The small molecule below binds the protein below.
Small molecule (SMILES): CC(=O)N[C@H]1[C@H](O[C@H]2[C@H](O)[C@@H](NC(C)=O)CO[C@@H]2CO[C@@H]2O[C@@H](C)[C@@H](O)[C@@H](O)[C@@H]2O)O[C@H](CO)[C@@H](O[C@@H]2O[C@H](CO)[C@@H](O)[C@H](O)[C@@H]2O)[C@@H]1O

Sequence of chain 47.G:
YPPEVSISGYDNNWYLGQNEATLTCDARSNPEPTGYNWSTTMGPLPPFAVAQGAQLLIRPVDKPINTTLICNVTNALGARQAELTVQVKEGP

Binding-site contacts:
Ligand atom C8 contacts residue PRO64 of chain 47.G at 3.4 Å (hydrophobic).
Ligand atom C7 contacts residue ASN66 of chain 47.G at 4.0 Å.
Ligand atom C8 contacts residue GLN87 of chain 47.G at 4.5 Å.
Ligand atom O5 contacts residue ASN66 of chain 47.G at 2.2 Å (h-bond).
Ligand atom C1 contacts residue ASN66 of chain 47.G at 1.4 Å.
Ligand atom O7 contacts residue ASN66 of chain 47.G at 4.3 Å.
Ligand atom C3 contacts residue ASN66 of chain 47.G at 3.6 Å.
Ligand atom O7 contacts residue PRO64 of chain 47.G at 3.9 Å.
Ligand atom C7 contacts residue PRO64 of chain 47.G at 3.8 Å (hydrophobic).
Ligand atom N2 contacts residue ASN66 of chain 47.G at 2.8 Å (h-bond).
Ligand atom N2 contacts residue ILE65 of chain 47.G at 4.4 Å.
Ligand atom C4 contacts residue ASN66 of chain 47.G at 4.0 Å.
Ligand atom C2 contacts residue ASN66 of chain 47.G at 2.2 Å.
Ligand atom C5 contacts residue ASN66 of chain 47.G at 3.5 Å.
Ligand atom N2 contacts residue PRO64 of chain 47.G at 4.3 Å.